Sequence of chain 1.H:
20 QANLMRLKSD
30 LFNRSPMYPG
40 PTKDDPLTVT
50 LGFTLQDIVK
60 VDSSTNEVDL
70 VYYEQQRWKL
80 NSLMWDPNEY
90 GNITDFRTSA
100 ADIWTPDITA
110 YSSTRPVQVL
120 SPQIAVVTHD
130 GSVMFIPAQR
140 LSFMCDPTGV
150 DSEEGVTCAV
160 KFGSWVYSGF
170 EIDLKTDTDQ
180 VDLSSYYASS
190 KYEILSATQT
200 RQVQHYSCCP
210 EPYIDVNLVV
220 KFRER

The small molecule below binds the protein below.
Small molecule (SMILES): NC(=O)c1ccc(-c2cc([C@H]3C[C@@H]4CC[C@H]3N4)cnc2F)nc1

Sequence of chain 1.I:
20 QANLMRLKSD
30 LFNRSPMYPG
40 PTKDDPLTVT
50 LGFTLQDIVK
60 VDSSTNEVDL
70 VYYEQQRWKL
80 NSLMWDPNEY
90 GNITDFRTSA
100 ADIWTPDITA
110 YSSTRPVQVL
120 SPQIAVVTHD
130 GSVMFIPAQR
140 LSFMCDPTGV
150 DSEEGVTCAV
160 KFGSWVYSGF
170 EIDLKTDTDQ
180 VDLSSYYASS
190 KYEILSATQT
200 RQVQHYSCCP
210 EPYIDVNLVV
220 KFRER

Binding-site contacts:
Ligand atom C12 contacts residue TRP164 of chain 1.H at 3.8 Å (hydrophobic).
Ligand atom N1 contacts residue TYR212 of chain 1.H at 3.0 Å (h-bond).
Ligand atom C7 contacts residue CYS208 of chain 1.H at 3.9 Å (hydrophobic).
Ligand atom C9 contacts residue TRP164 of chain 1.H at 3.2 Å (hydrophobic).
Ligand atom C13 contacts residue TRP164 of chain 1.H at 3.9 Å (hydrophobic).
Ligand atom C contacts residue PO41 of chain 1.NB at 3.9 Å.
Ligand atom C14 contacts residue TYR205 of chain 1.H at 3.6 Å (hydrophobic).
Ligand atom C15 contacts residue TRP164 of chain 1.H at 3.9 Å (hydrophobic).
Ligand atom N contacts residue ASP94 of chain 1.I at 3.2 Å (salt-bridge).
Ligand atom C4 contacts residue VAL125 of chain 1.I at 3.8 Å (hydrophobic).
Ligand atom C16 contacts residue TRP164 of chain 1.H at 3.7 Å (hydrophobic).
Ligand atom C5 contacts residue MET133 of chain 1.I at 3.3 Å (hydrophobic).
Ligand atom C2 contacts residue TYR212 of chain 1.H at 3.7 Å (hydrophobic).
Ligand atom C15 contacts residue TYR72 of chain 1.I at 3.6 Å (hydrophobic).
Ligand atom F contacts residue VAL165 of chain 1.H at 3.9 Å.
Ligand atom C9 contacts residue ILE135 of chain 1.I at 3.7 Å (hydrophobic).
Ligand atom N contacts residue PO41 of chain 1.NB at 2.9 Å (h-bond).
Ligand atom C8 contacts residue TRP164 of chain 1.H at 3.3 Å (hydrophobic).
Ligand atom C13 contacts residue TYR110 of chain 1.H at 3.5 Å (hydrophobic).
Ligand atom F contacts residue VAL125 of chain 1.I at 3.5 Å.
Ligand atom C11 contacts residue CYS207 of chain 1.H at 3.9 Å (hydrophobic).
Ligand atom C7 contacts residue ILE135 of chain 1.I at 3.9 Å (hydrophobic).
Ligand atom C5 contacts residue VAL125 of chain 1.I at 3.8 Å (hydrophobic).
Ligand atom C12 contacts residue CYS208 of chain 1.H at 3.9 Å (hydrophobic).
Ligand atom N3 contacts residue TRP164 of chain 1.H at 3.0 Å (h-bond).
Ligand atom N2 contacts residue ILE135 of chain 1.I at 3.7 Å.
Ligand atom N2 contacts residue VAL165 of chain 1.H at 3.7 Å.
Ligand atom C2 contacts residue ARG96 of chain 1.I at 3.9 Å.
Ligand atom C8 contacts residue ILE135 of chain 1.I at 3.8 Å (hydrophobic).
Ligand atom C12 contacts residue TYR212 of chain 1.H at 3.7 Å (hydrophobic).
Ligand atom N2 contacts residue TRP164 of chain 1.H at 3.8 Å.
Ligand atom C11 contacts residue TRP164 of chain 1.H at 3.7 Å (hydrophobic).
Ligand atom C10 contacts residue ILE135 of chain 1.I at 3.9 Å (hydrophobic).
Ligand atom C6 contacts residue ILE135 of chain 1.I at 3.9 Å (hydrophobic).
Ligand atom C13 contacts residue TYR205 of chain 1.H at 3.9 Å (hydrophobic).
Ligand atom C7 contacts residue TYR212 of chain 1.H at 3.5 Å (hydrophobic).
Ligand atom N3 contacts residue TYR110 of chain 1.H at 3.1 Å (h-bond).
Ligand atom C2 contacts residue PO41 of chain 1.NB at 3.5 Å.
Ligand atom C4 contacts residue MET133 of chain 1.I at 3.7 Å (hydrophobic).
Ligand atom O contacts residue MET133 of chain 1.I at 3.6 Å.